Binding-site contacts:
Ligand atom CD contacts residue ASN70 of chain 1.A at 4.1 Å.
Ligand atom N contacts residue ZDC1 of chain 1.Q at 3.4 Å (h-bond).
Ligand atom CG contacts residue SER23 of chain 1.A at 4.4 Å.
Ligand atom CA contacts residue ZDC1 of chain 1.Q at 4.2 Å.
Ligand atom NZ contacts residue VAL69 of chain 1.A at 3.9 Å.
Ligand atom CD contacts residue GLY24 of chain 1.A at 3.9 Å.
Ligand atom CB contacts residue ZDC1 of chain 1.Q at 3.8 Å.
Ligand atom CB contacts residue ZDC1 of chain 1.Q at 3.8 Å.
Ligand atom O contacts residue ZDC1 of chain 1.Q at 3.1 Å.
Ligand atom CA contacts residue ZDC1 of chain 1.Q at 4.3 Å.
Ligand atom NZ contacts residue ASN70 of chain 1.A at 2.9 Å (h-bond).
Ligand atom C contacts residue ZDC1 of chain 1.Q at 4.4 Å.
Ligand atom N contacts residue SER23 of chain 1.A at 4.1 Å.
Ligand atom N contacts residue ZDC1 of chain 1.Q at 1.4 Å.
Ligand atom CE contacts residue VAL69 of chain 1.A at 3.6 Å (hydrophobic).
Ligand atom N contacts residue ZDC1 of chain 1.Q at 3.5 Å (h-bond).
Ligand atom CG contacts residue ZDC1 of chain 1.Q at 4.3 Å.
Ligand atom CD contacts residue VAL69 of chain 1.A at 4.3 Å (hydrophobic).
Ligand atom CA contacts residue ZDC1 of chain 1.Q at 2.5 Å.
Ligand atom CE contacts residue ASN70 of chain 1.A at 3.8 Å.
Ligand atom CB contacts residue SER23 of chain 1.A at 3.6 Å.
Ligand atom CG contacts residue SER23 of chain 1.A at 4.3 Å.
Ligand atom CG contacts residue GLY24 of chain 1.A at 3.7 Å.
Ligand atom CA contacts residue SER23 of chain 1.A at 4.1 Å.
Ligand atom C contacts residue ZDC1 of chain 1.Q at 2.9 Å.

Sequence of chain 1.A:
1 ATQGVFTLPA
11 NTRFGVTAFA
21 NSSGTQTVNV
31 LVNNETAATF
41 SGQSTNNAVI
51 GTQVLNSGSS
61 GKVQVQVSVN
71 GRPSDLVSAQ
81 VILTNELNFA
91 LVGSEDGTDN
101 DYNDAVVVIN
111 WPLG

This small molecule binds to this protein.
Small molecule (SMILES): CC(C)C[C@H](NC(=O)[C@@H](CC(C)C)NC(=O)[C@H](CCCCN)NC(=O)[C@@H](CC(C)C)NC(=O)[C@H](CC(C)C)NC(=O)[C@@H](CCCCN)NC(=O)[C@H](CC(C)C)NC(=O)[C@@H](CC(C)C)NC(=O)[C@H](CCCCN)NC(=O)[C@H](N)CCCCN)C(=O)N[C@H](CC(C)C)C(N)=O